This protein binds this small molecule.
Small molecule (SMILES): Nc1nc2c(ncn2[C@@H]2O[C@H](CO[P](=O)(O)O[P](=O)(O)NP(=O)(O)O)[C@@H](O)[C@H]2O)c(=O)[nH]1

Sequence of chain 1.D:
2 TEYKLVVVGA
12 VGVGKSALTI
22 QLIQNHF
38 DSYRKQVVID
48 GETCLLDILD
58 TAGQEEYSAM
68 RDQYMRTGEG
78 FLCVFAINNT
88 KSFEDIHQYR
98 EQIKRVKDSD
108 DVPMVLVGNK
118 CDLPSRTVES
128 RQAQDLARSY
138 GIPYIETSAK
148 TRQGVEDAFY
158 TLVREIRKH

Binding-site contacts:
Ligand atom O2B contacts residue SER17 of chain 1.D at 2.9 Å (h-bond).
Ligand atom O1G contacts residue GLY13 of chain 1.D at 3.1 Å (h-bond).
Ligand atom N1 contacts residue LYS147 of chain 1.D at 3.6 Å.
Ligand atom C2 contacts residue ASP119 of chain 1.D at 3.5 Å.
Ligand atom O6 contacts residue ASP119 of chain 1.D at 3.5 Å (salt-bridge).
Ligand atom O1B contacts residue VAL14 of chain 1.D at 3.3 Å (h-bond).
Ligand atom O1B contacts residue GLY15 of chain 1.D at 3.1 Å (h-bond).
Ligand atom C6 contacts residue ASP119 of chain 1.D at 3.5 Å.
Ligand atom O1G contacts residue VAL12 of chain 1.D at 3.2 Å.
Ligand atom PG contacts residue GLY13 of chain 1.D at 3.7 Å.
Ligand atom PB contacts residue LYS16 of chain 1.D at 3.4 Å.
Ligand atom O2' contacts residue PHE28 of chain 1.D at 3.2 Å.
Ligand atom O2A contacts residue SER17 of chain 1.D at 3.5 Å (h-bond).
Ligand atom O1B contacts residue LYS16 of chain 1.D at 2.8 Å (salt-bridge).
Ligand atom O2A contacts residue ALA18 of chain 1.D at 2.8 Å (h-bond).
Ligand atom N3B contacts residue GLY13 of chain 1.D at 3.4 Å (h-bond).
Ligand atom O2B contacts residue LYS16 of chain 1.D at 3.4 Å (salt-bridge).
Ligand atom O2G contacts residue MG1 of chain 1.S at 2.2 Å.
Ligand atom N2 contacts residue ASP119 of chain 1.D at 2.9 Å (salt-bridge).
Ligand atom PB contacts residue MG1 of chain 1.S at 3.5 Å.
Ligand atom O6 contacts residue SER145 of chain 1.D at 3.4 Å.
Ligand atom N3B contacts residue MG1 of chain 1.S at 3.6 Å.
Ligand atom O3A contacts residue LYS16 of chain 1.D at 3.5 Å (salt-bridge).
Ligand atom O1G contacts residue LYS16 of chain 1.D at 2.7 Å (salt-bridge).
Ligand atom N7 contacts residue ASN116 of chain 1.D at 3.1 Å (h-bond).
Ligand atom N1 contacts residue ASP119 of chain 1.D at 2.7 Å (salt-bridge).
Ligand atom O6 contacts residue ALA146 of chain 1.D at 2.9 Å (h-bond).
Ligand atom C5 contacts residue ASN116 of chain 1.D at 3.7 Å.
Ligand atom O3A contacts residue GLY15 of chain 1.D at 3.0 Å (h-bond).
Ligand atom C5' contacts residue GLY13 of chain 1.D at 3.5 Å.
Ligand atom O1B contacts residue GLY13 of chain 1.D at 3.6 Å (h-bond).
Ligand atom O6 contacts residue LYS117 of chain 1.D at 3.3 Å.
Ligand atom O2B contacts residue MG1 of chain 1.S at 2.2 Å.
Ligand atom O4' contacts residue LYS117 of chain 1.D at 3.1 Å (salt-bridge).
Ligand atom O6 contacts residue LYS147 of chain 1.D at 3.5 Å (salt-bridge).
Ligand atom C6 contacts residue LYS117 of chain 1.D at 3.6 Å.
Ligand atom O6 contacts residue ASN116 of chain 1.D at 3.4 Å (h-bond).
Ligand atom PG contacts residue MG1 of chain 1.S at 3.5 Å.
Ligand atom N1 contacts residue LYS117 of chain 1.D at 3.7 Å.
Ligand atom PB contacts residue GLY15 of chain 1.D at 3.6 Å.